Binding-site contacts:
Ligand atom C3 contacts residue THR150 of chain 1.B at 4.0 Å.
Ligand atom C4 contacts residue VAL28 of chain 1.B at 4.3 Å (hydrophobic).
Ligand atom C2 contacts residue THR150 of chain 1.B at 3.5 Å.
Ligand atom C3 contacts residue ALA32 of chain 1.B at 4.4 Å (hydrophobic).
Ligand atom C4 contacts residue VAL105 of chain 1.B at 4.3 Å (hydrophobic).
Ligand atom C1 contacts residue ILE63 of chain 1.B at 4.3 Å (hydrophobic).
Ligand atom O contacts residue GLU35 of chain 1.B at 3.7 Å.
Ligand atom C1 contacts residue THR150 of chain 1.B at 3.8 Å.
Ligand atom C2 contacts residue ASP58 of chain 1.B at 3.3 Å.
Ligand atom C6 contacts residue ILE63 of chain 1.B at 3.7 Å (hydrophobic).
Ligand atom C1 contacts residue ASN31 of chain 1.B at 4.2 Å.
Ligand atom O contacts residue ASN31 of chain 1.B at 3.9 Å.
Ligand atom O contacts residue ALA32 of chain 1.B at 3.9 Å.
Ligand atom C4 contacts residue ILE63 of chain 1.B at 4.4 Å (hydrophobic).
Ligand atom O contacts residue THR150 of chain 1.B at 3.9 Å.
Ligand atom C4 contacts residue VAL152 of chain 1.B at 3.9 Å (hydrophobic).
Ligand atom C3 contacts residue VAL28 of chain 1.B at 4.0 Å (hydrophobic).
Ligand atom C1 contacts residue ALA32 of chain 1.B at 4.1 Å (hydrophobic).
Ligand atom CL8 contacts residue ASN31 of chain 1.B at 4.3 Å.
Ligand atom C1 contacts residue ASP58 of chain 1.B at 3.5 Å.
Ligand atom C5 contacts residue ILE63 of chain 1.B at 3.8 Å (hydrophobic).
Ligand atom CL8 contacts residue ILE63 of chain 1.B at 3.6 Å.
Ligand atom C6 contacts residue THR150 of chain 1.B at 4.4 Å.
Ligand atom C3 contacts residue VAL152 of chain 1.B at 3.6 Å (hydrophobic).
Ligand atom O contacts residue ASP58 of chain 1.B at 2.8 Å (salt-bridge).
Ligand atom C5 contacts residue ASN31 of chain 1.B at 3.4 Å.
Ligand atom C6 contacts residue ALA32 of chain 1.B at 4.5 Å (hydrophobic).
Ligand atom C4 contacts residue ASN31 of chain 1.B at 3.8 Å.
Ligand atom C6 contacts residue ASN31 of chain 1.B at 3.8 Å.
Ligand atom C2 contacts residue ALA32 of chain 1.B at 4.0 Å (hydrophobic).

A protein and the small-molecule ligand that binds it are described below.
Small molecule (SMILES): Oc1ccccc1Cl

Sequence of chain 1.B:
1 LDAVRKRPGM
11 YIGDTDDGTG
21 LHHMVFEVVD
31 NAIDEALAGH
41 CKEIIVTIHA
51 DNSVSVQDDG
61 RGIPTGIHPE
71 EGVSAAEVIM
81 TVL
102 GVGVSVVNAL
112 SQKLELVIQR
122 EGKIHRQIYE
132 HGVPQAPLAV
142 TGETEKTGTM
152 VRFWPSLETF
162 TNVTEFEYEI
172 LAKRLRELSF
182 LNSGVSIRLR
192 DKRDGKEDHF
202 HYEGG